The protein below binds the small molecule below.
Small molecule (SMILES): CC(=O)N[C@@H]1[C@@H](O)[C@H](O)[C@@H](CO)O[C@H]1O

Binding-site contacts:
Ligand atom O5 contacts residue ASN278 of chain 1.B at 2.5 Å (h-bond).
Ligand atom C1 contacts residue VAL290 of chain 1.B at 3.6 Å (hydrophobic).
Ligand atom O5 contacts residue ASN291 of chain 1.B at 3.7 Å.
Ligand atom C1 contacts residue ASN278 of chain 1.B at 1.5 Å.
Ligand atom C3 contacts residue ASN278 of chain 1.B at 3.7 Å.
Ligand atom C8 contacts residue SER38 of chain 1.B at 4.4 Å.
Ligand atom C8 contacts residue ASN289 of chain 1.B at 3.6 Å.
Ligand atom C1 contacts residue ASN291 of chain 1.B at 4.2 Å.
Ligand atom C8 contacts residue VAL290 of chain 1.B at 3.8 Å (hydrophobic).
Ligand atom C5 contacts residue ASN278 of chain 1.B at 3.8 Å.
Ligand atom C4 contacts residue ASN278 of chain 1.B at 4.2 Å.
Ligand atom N2 contacts residue ASN278 of chain 1.B at 3.3 Å (h-bond).
Ligand atom O7 contacts residue VAL290 of chain 1.B at 3.4 Å (h-bond).
Ligand atom C2 contacts residue ASN278 of chain 1.B at 2.4 Å.
Ligand atom C2 contacts residue VAL290 of chain 1.B at 4.5 Å (hydrophobic).
Ligand atom O6 contacts residue ASN278 of chain 1.B at 4.3 Å.
Ligand atom O7 contacts residue ASN278 of chain 1.B at 2.9 Å (h-bond).
Ligand atom O3 contacts residue ASN278 of chain 1.B at 4.4 Å.
Ligand atom C6 contacts residue ASN278 of chain 1.B at 4.3 Å.
Ligand atom C7 contacts residue VAL290 of chain 1.B at 3.4 Å (hydrophobic).
Ligand atom N2 contacts residue VAL290 of chain 1.B at 4.0 Å.
Ligand atom C7 contacts residue ASN278 of chain 1.B at 3.5 Å.

Sequence of chain 1.B:
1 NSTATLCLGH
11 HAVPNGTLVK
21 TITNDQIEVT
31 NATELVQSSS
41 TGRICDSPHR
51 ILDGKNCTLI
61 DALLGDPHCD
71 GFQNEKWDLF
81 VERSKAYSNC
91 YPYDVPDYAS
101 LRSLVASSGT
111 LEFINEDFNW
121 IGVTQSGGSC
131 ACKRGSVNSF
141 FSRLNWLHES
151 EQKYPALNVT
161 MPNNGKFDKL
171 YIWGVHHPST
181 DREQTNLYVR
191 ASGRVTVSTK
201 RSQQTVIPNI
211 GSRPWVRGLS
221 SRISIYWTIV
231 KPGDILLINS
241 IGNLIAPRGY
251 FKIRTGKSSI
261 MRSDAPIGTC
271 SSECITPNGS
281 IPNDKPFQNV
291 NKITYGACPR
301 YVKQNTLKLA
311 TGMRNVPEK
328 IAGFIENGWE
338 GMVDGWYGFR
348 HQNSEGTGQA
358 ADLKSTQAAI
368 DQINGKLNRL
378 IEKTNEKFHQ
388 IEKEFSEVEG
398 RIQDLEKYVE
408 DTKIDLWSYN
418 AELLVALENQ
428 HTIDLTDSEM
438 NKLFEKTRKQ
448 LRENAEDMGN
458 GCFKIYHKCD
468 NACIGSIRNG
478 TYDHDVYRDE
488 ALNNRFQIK